Binding-site contacts:
Ligand atom D12 contacts residue LYS183 of chain 2.A at 3.2 Å.
Ligand atom O2 contacts residue ASP287 of chain 2.A at 3.3 Å (salt-bridge).
Ligand atom C2 contacts residue OH1 of chain 2.E at 2.9 Å.
Ligand atom DO1 contacts residue ASP255 of chain 2.A at 3.2 Å.
Ligand atom DO4 contacts residue ASP245 of chain 2.A at 3.3 Å.
Ligand atom O2 contacts residue OH1 of chain 2.E at 3.0 Å (h-bond).
Ligand atom DO4 contacts residue MG1 of chain 2.D at 2.8 Å.
Ligand atom D11 contacts residue LYS289 of chain 2.A at 3.2 Å.
Ligand atom D4 contacts residue GLU181 of chain 2.A at 3.1 Å.
Ligand atom O2 contacts residue HIS220 of chain 2.A at 2.9 Å.
Ligand atom C1 contacts residue OH1 of chain 2.E at 2.6 Å.
Ligand atom D52 contacts residue HIS54 of chain 2.A at 2.0 Å.
Ligand atom O5 contacts residue TRP137 of chain 2.A at 3.3 Å.
Ligand atom O3 contacts residue TRP16 of chain 2.A at 3.0 Å.
Ligand atom O4 contacts residue GLU181 of chain 2.A at 2.8 Å (salt-bridge).
Ligand atom O2 contacts residue GLU181 of chain 2.A at 2.8 Å (salt-bridge).
Ligand atom O1 contacts residue HIS220 of chain 2.A at 2.8 Å (h-bond).
Ligand atom O3 contacts residue ASP287 of chain 2.A at 3.0 Å (salt-bridge).
Ligand atom D11 contacts residue OH1 of chain 2.E at 2.1 Å.
Ligand atom O5 contacts residue HIS54 of chain 2.A at 2.1 Å.
Ligand atom D12 contacts residue TRP137 of chain 2.A at 3.1 Å.
Ligand atom D51 contacts residue HIS54 of chain 2.A at 2.9 Å.
Ligand atom DO1 contacts residue HIS220 of chain 2.A at 2.1 Å.
Ligand atom O1 contacts residue OH1 of chain 2.E at 2.7 Å (h-bond).
Ligand atom C2 contacts residue MG1 of chain 2.D at 3.4 Å.
Ligand atom DO4 contacts residue GLU181 of chain 2.A at 1.9 Å.
Ligand atom DO1 contacts residue LYS183 of chain 2.A at 2.9 Å.
Ligand atom DO3 contacts residue TRP16 of chain 2.A at 2.9 Å.
Ligand atom O4 contacts residue ASP287 of chain 2.A at 3.3 Å (salt-bridge).
Ligand atom DO1 contacts residue MG1 of chain 2.C at 2.9 Å.
Ligand atom O1 contacts residue MG1 of chain 2.C at 3.2 Å.
Ligand atom C5 contacts residue HIS54 of chain 2.A at 2.4 Å.
Ligand atom DO1 contacts residue OH1 of chain 2.E at 2.7 Å.
Ligand atom O2 contacts residue MG1 of chain 2.D at 2.4 Å.
Ligand atom D3 contacts residue TRP137 of chain 2.A at 3.3 Å.
Ligand atom O1 contacts residue ASP255 of chain 2.A at 2.8 Å (salt-bridge).
Ligand atom O4 contacts residue MG1 of chain 2.D at 2.6 Å.
Ligand atom O1 contacts residue LYS183 of chain 2.A at 2.4 Å.
Ligand atom D4 contacts residue TRP137 of chain 2.A at 3.0 Å.
Ligand atom O2 contacts residue GLU217 of chain 2.A at 3.2 Å (salt-bridge).

This small molecule binds to this protein.
Small molecule (SMILES): O=C(CO)[C@@H](O)[C@H](O)CO

Sequence of chain 2.A:
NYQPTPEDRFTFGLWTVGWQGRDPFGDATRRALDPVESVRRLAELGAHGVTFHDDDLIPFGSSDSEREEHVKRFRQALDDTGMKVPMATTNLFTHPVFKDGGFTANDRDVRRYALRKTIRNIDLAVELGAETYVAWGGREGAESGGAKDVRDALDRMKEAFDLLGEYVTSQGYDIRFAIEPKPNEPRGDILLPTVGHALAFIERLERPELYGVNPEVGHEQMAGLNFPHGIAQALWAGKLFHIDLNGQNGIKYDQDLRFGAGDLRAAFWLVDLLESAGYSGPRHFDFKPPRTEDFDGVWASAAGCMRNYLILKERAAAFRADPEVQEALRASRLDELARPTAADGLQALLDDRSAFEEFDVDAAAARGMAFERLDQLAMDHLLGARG

Sequence of chain 4.A:
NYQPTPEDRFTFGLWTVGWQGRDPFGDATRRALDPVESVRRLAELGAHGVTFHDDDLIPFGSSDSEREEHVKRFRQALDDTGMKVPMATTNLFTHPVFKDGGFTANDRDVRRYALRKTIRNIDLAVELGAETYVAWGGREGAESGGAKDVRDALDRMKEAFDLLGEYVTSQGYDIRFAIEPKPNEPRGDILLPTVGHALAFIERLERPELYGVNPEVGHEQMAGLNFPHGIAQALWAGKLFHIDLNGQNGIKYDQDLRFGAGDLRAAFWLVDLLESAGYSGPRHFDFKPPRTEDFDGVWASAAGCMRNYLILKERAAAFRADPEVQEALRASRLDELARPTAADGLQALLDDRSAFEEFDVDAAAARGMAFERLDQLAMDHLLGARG